Binding-site contacts:
Ligand atom C26 contacts residue MET144 of chain 1.B at 3.6 Å (hydrophobic).
Ligand atom N4 contacts residue TRP69 of chain 1.B at 3.4 Å.
Ligand atom C7 contacts residue LEU71 of chain 1.B at 3.6 Å (hydrophobic).
Ligand atom O contacts residue LYS104 of chain 1.B at 3.5 Å.
Ligand atom N6 contacts residue VAL206 of chain 1.B at 3.5 Å.
Ligand atom C15 contacts residue VAL197 of chain 1.B at 3.5 Å (hydrophobic).
Ligand atom C15 contacts residue TRP69 of chain 1.B at 3.5 Å (hydrophobic).
Ligand atom N4 contacts residue GLU154 of chain 1.B at 3.3 Å (salt-bridge).
Ligand atom C12 contacts residue LEU71 of chain 1.B at 3.6 Å (hydrophobic).
Ligand atom C25 contacts residue VAL89 of chain 1.B at 3.7 Å (hydrophobic).
Ligand atom N4 contacts residue GLY150 of chain 1.B at 3.5 Å.
Ligand atom C24 contacts residue ASP207 of chain 1.B at 3.3 Å.
Ligand atom C11 contacts residue SER194 of chain 1.B at 3.4 Å.
Ligand atom N4 contacts residue SER151 of chain 1.B at 3.5 Å (h-bond).
Ligand atom S contacts residue ASN195 of chain 1.B at 3.4 Å (h-bond).
Ligand atom N5 contacts residue ALA146 of chain 1.B at 3.6 Å.
Ligand atom C9 contacts residue TRP69 of chain 1.B at 3.7 Å (hydrophobic).
Ligand atom C4 contacts residue GLY87 of chain 1.B at 3.3 Å.
Ligand atom C12 contacts residue SER194 of chain 1.B at 3.7 Å.
Ligand atom C24 contacts residue VAL89 of chain 1.B at 3.6 Å (hydrophobic).
Ligand atom C14 contacts residue VAL197 of chain 1.B at 3.7 Å (hydrophobic).
Ligand atom C13 contacts residue GLU154 of chain 1.B at 3.3 Å.
Ligand atom C17 contacts residue VAL206 of chain 1.B at 3.6 Å (hydrophobic).
Ligand atom C3 contacts residue ASP207 of chain 1.B at 3.7 Å.
Ligand atom C13 contacts residue TRP69 of chain 1.B at 3.6 Å (hydrophobic).
Ligand atom C10 contacts residue LEU71 of chain 1.B at 3.7 Å (hydrophobic).
Ligand atom N6 contacts residue ALA102 of chain 1.B at 3.4 Å.
Ligand atom C16 contacts residue VAL197 of chain 1.B at 3.6 Å (hydrophobic).
Ligand atom C9 contacts residue LEU71 of chain 1.B at 3.7 Å (hydrophobic).
Ligand atom C2 contacts residue ASP207 of chain 1.B at 3.3 Å.
Ligand atom N5 contacts residue VAL197 of chain 1.B at 3.5 Å.
Ligand atom S contacts residue SER194 of chain 1.B at 3.4 Å (h-bond).
Ligand atom C21 contacts residue TRP69 of chain 1.B at 3.6 Å (hydrophobic).
Ligand atom C14 contacts residue TRP69 of chain 1.B at 3.4 Å (hydrophobic).
Ligand atom C17 contacts residue GLU145 of chain 1.B at 3.3 Å.
Ligand atom N5 contacts residue GLY147 of chain 1.B at 2.8 Å (h-bond).
Ligand atom C8 contacts residue TRP69 of chain 1.B at 3.6 Å (hydrophobic).
Ligand atom C17 contacts residue ALA102 of chain 1.B at 3.7 Å (hydrophobic).
Ligand atom C15 contacts residue GLY147 of chain 1.B at 3.4 Å.
Ligand atom O contacts residue PHE86 of chain 1.B at 3.6 Å.

This protein binds this small molecule.
Small molecule (SMILES): c1ccc(-c2cc3c(cn2)ncc2ncn(-c4ccc5nc(NCCN6CCOCC6)sc5c4)c23)cc1

Sequence of chain 1.B:
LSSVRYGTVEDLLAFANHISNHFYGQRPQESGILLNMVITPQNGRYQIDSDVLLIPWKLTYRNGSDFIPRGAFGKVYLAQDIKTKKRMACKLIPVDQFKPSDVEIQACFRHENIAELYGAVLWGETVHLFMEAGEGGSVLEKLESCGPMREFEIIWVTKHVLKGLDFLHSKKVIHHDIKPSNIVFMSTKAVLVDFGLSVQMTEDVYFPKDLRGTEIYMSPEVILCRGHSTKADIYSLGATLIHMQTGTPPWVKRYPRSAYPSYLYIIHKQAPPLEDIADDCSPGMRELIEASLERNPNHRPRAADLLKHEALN